Binding-site contacts:
Ligand atom N1 contacts residue ALA11 of chain 1.A at 4.3 Å.
Ligand atom C1 contacts residue PHE3 of chain 1.A at 4.2 Å (hydrophobic).
Ligand atom C1 contacts residue ILE88 of chain 1.A at 2.9 Å (hydrophobic).
Ligand atom O1 contacts residue ILE88 of chain 1.A at 3.2 Å (h-bond).
Ligand atom N1 contacts residue ARG14 of chain 1.A at 2.1 Å (salt-bridge).
Ligand atom PT1 contacts residue ASP87 of chain 1.A at 4.3 Å.
Ligand atom N1 contacts residue HIS15 of chain 1.A at 3.5 Å (h-bond).
Ligand atom O1 contacts residue ARG14 of chain 1.A at 3.9 Å.
Ligand atom O1 contacts residue ASP87 of chain 1.A at 2.7 Å (salt-bridge).
Ligand atom PT1 contacts residue HIS15 of chain 1.A at 2.8 Å.
Ligand atom C1 contacts residue SER86 of chain 1.A at 3.3 Å.
Ligand atom PT1 contacts residue ARG14 of chain 1.A at 2.4 Å.
Ligand atom O1 contacts residue THR89 of chain 1.A at 4.1 Å.
Ligand atom C1 contacts residue ASP87 of chain 1.A at 3.2 Å.
Ligand atom O1 contacts residue HIS15 of chain 1.A at 3.5 Å (h-bond).

A small-molecule ligand and the protein it binds are described below.
Small molecule (SMILES): [NH3+][Pt]1([NH3+])OC(=O)C2(CCC2)C(=O)O1

Sequence of chain 1.A:
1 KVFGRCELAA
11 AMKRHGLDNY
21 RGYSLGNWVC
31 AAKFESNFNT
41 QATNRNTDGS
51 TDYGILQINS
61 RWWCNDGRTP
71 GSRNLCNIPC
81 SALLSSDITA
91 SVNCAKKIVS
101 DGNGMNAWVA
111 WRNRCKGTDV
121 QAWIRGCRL